This protein binds this small molecule.
Small molecule (SMILES): CC(=O)N[C@@H]1[C@@H](O)[C@H](O)[C@@H](CO)O[C@H]1O

Binding-site contacts:
Ligand atom C4 contacts residue ASN657 of chain 1.A at 4.2 Å.
Ligand atom N2 contacts residue HIS655 of chain 1.A at 4.5 Å.
Ligand atom C8 contacts residue VAL656 of chain 1.A at 3.5 Å (hydrophobic).
Ligand atom N2 contacts residue ASN657 of chain 1.A at 2.9 Å (h-bond).
Ligand atom C7 contacts residue ASN657 of chain 1.A at 3.1 Å.
Ligand atom C7 contacts residue VAL656 of chain 1.A at 4.2 Å (hydrophobic).
Ligand atom C7 contacts residue HIS655 of chain 1.A at 4.4 Å.
Ligand atom C2 contacts residue ASN657 of chain 1.A at 2.5 Å.
Ligand atom O5 contacts residue ASN657 of chain 1.A at 2.4 Å (h-bond).
Ligand atom C8 contacts residue HIS655 of chain 1.A at 3.2 Å.
Ligand atom C1 contacts residue ASN657 of chain 1.A at 1.4 Å.
Ligand atom O7 contacts residue VAL656 of chain 1.A at 4.3 Å.
Ligand atom O7 contacts residue ASN657 of chain 1.A at 2.9 Å (h-bond).
Ligand atom C8 contacts residue ASN657 of chain 1.A at 3.4 Å.
Ligand atom C5 contacts residue ASN657 of chain 1.A at 3.7 Å.
Ligand atom C3 contacts residue ASN657 of chain 1.A at 3.8 Å.

Sequence of chain 1.A:
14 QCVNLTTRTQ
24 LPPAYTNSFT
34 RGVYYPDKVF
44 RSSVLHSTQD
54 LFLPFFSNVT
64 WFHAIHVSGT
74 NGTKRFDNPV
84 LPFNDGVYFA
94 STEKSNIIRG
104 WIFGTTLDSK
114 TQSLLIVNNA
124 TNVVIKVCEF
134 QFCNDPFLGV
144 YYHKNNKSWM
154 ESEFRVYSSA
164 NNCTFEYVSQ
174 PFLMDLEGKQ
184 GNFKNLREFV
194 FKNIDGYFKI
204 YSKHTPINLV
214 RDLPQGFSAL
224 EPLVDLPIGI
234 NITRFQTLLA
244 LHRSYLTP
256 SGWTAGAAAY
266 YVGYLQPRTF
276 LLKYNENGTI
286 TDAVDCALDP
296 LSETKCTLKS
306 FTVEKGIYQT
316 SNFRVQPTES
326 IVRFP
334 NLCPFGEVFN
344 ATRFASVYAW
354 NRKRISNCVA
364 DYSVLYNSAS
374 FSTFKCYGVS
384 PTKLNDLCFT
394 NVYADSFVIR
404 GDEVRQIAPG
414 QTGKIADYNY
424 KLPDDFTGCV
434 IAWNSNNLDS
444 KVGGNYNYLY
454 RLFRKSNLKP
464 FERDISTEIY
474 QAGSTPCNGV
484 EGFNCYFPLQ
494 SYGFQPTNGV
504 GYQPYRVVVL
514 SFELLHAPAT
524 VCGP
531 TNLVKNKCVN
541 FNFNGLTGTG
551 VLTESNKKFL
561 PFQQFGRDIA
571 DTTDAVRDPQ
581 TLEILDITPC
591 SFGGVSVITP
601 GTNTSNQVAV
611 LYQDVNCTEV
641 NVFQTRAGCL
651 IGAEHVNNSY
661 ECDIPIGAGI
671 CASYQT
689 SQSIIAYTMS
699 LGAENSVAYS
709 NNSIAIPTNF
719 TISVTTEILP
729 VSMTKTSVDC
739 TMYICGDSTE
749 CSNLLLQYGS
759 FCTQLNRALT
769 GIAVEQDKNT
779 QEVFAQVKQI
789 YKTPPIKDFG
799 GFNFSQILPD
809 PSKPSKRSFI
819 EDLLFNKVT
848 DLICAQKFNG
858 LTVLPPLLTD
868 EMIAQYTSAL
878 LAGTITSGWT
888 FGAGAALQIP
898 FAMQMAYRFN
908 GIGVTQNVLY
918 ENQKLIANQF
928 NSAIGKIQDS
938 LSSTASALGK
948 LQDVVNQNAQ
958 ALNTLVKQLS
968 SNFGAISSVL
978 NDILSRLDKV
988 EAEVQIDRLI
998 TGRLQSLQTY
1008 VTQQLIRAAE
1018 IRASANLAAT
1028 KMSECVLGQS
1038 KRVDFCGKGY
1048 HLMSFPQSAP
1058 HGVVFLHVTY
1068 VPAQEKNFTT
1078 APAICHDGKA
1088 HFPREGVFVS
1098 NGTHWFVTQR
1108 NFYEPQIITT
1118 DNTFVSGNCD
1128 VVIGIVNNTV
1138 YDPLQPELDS